The small molecule below binds the protein below.
Small molecule (SMILES): CC1=N[C@@H]2[C@@H](O)[C@H](O)[C@@H](CO)O[C@@H]2S1

Binding-site contacts:
Ligand atom C1 contacts residue TRP375 of chain 1.A at 3.9 Å (hydrophobic).
Ligand atom N2 contacts residue GLU302 of chain 1.A at 3.6 Å.
Ligand atom N2 contacts residue GAL1 of chain 1.C at 3.6 Å.
Ligand atom C2 contacts residue GAL1 of chain 1.C at 3.6 Å.
Ligand atom S1 contacts residue TRP375 of chain 1.A at 3.7 Å.
Ligand atom C4 contacts residue TRP446 of chain 1.A at 4.1 Å (hydrophobic).
Ligand atom C6 contacts residue TYR408 of chain 1.A at 3.5 Å (hydrophobic).
Ligand atom C5 contacts residue TYR400 of chain 1.A at 4.2 Å (hydrophobic).
Ligand atom C7 contacts residue TRP446 of chain 1.A at 4.1 Å (hydrophobic).
Ligand atom O3 contacts residue HIS244 of chain 1.A at 4.0 Å.
Ligand atom S1 contacts residue TYR400 of chain 1.A at 3.0 Å (h-bond).
Ligand atom C7 contacts residue ASP301 of chain 1.A at 3.5 Å.
Ligand atom O3 contacts residue GLU302 of chain 1.A at 3.8 Å.
Ligand atom O4 contacts residue GAL1 of chain 1.C at 2.9 Å (h-bond).
Ligand atom O4 contacts residue TRP446 of chain 1.A at 3.4 Å.
Ligand atom C6 contacts residue TRP446 of chain 1.A at 3.5 Å (hydrophobic).
Ligand atom O6 contacts residue TYR408 of chain 1.A at 3.4 Å.
Ligand atom C8 contacts residue TRP446 of chain 1.A at 4.1 Å (hydrophobic).
Ligand atom C3 contacts residue GAL1 of chain 1.C at 2.4 Å.
Ligand atom C1 contacts residue GLU302 of chain 1.A at 3.9 Å.
Ligand atom C8 contacts residue TRP354 of chain 1.A at 3.6 Å (hydrophobic).
Ligand atom C6 contacts residue ASP448 of chain 1.A at 3.3 Å.
Ligand atom C8 contacts residue ASP301 of chain 1.A at 3.4 Å.
Ligand atom C5 contacts residue TRP446 of chain 1.A at 3.8 Å (hydrophobic).
Ligand atom O5 contacts residue TYR408 of chain 1.A at 4.1 Å.
Ligand atom O3 contacts residue ASP301 of chain 1.A at 4.1 Å.
Ligand atom C3 contacts residue TRP446 of chain 1.A at 4.1 Å (hydrophobic).
Ligand atom O3 contacts residue GAL1 of chain 1.C at 1.4 Å.
Ligand atom C8 contacts residue TRP375 of chain 1.A at 3.8 Å (hydrophobic).
Ligand atom C2 contacts residue GLU302 of chain 1.A at 3.4 Å.
Ligand atom N2 contacts residue ASP301 of chain 1.A at 2.8 Å (salt-bridge).
Ligand atom O4 contacts residue ASP448 of chain 1.A at 2.7 Å (salt-bridge).
Ligand atom O5 contacts residue TYR400 of chain 1.A at 3.9 Å.
Ligand atom C7 contacts residue TRP375 of chain 1.A at 3.9 Å (hydrophobic).
Ligand atom S1 contacts residue TRP446 of chain 1.A at 3.8 Å.
Ligand atom O6 contacts residue ASP448 of chain 1.A at 2.6 Å (salt-bridge).
Ligand atom C4 contacts residue ASP448 of chain 1.A at 3.6 Å.
Ligand atom C4 contacts residue GAL1 of chain 1.C at 3.2 Å.
Ligand atom C6 contacts residue TYR400 of chain 1.A at 4.2 Å (hydrophobic).
Ligand atom C2 contacts residue ASP301 of chain 1.A at 3.9 Å.

Sequence of chain 1.A:
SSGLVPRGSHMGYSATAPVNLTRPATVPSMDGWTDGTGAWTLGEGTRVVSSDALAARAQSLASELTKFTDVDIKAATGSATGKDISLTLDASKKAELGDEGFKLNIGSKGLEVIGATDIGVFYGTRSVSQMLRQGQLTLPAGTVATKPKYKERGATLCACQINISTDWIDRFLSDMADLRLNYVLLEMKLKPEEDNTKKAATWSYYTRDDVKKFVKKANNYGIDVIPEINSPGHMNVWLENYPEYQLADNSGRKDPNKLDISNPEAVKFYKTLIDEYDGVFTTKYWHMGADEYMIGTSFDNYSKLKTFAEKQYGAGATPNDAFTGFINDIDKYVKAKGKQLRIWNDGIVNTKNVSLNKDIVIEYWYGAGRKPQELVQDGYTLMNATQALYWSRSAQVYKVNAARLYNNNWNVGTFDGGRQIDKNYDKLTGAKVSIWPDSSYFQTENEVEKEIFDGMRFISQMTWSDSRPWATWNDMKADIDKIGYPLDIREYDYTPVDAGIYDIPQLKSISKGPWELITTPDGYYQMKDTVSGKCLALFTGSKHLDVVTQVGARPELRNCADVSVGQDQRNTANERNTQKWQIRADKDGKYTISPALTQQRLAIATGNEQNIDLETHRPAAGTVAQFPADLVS